Binding-site contacts:
Ligand atom C4 contacts residue SER267 of chain 1.A at 3.6 Å.
Ligand atom CG2 contacts residue TRP311 of chain 1.A at 3.1 Å (hydrophobic).
Ligand atom CB contacts residue GLY356 of chain 1.A at 3.4 Å.
Ligand atom C6 contacts residue VAL163 of chain 1.A at 3.6 Å (hydrophobic).
Ligand atom CE1 contacts residue ASN309 of chain 1.A at 3.2 Å.
Ligand atom O contacts residue ASP260 of chain 1.A at 2.9 Å (salt-bridge).
Ligand atom NH1 contacts residue ASP260 of chain 1.A at 2.9 Å (salt-bridge).
Ligand atom C7 contacts residue ASN309 of chain 1.A at 3.0 Å.
Ligand atom C7 contacts residue GLU262 of chain 1.A at 3.5 Å.
Ligand atom OG1 contacts residue MET310 of chain 1.A at 2.5 Å (h-bond).
Ligand atom OH contacts residue TRP311 of chain 1.A at 3.3 Å.
Ligand atom CB contacts residue ASP358 of chain 1.A at 3.7 Å.
Ligand atom CB contacts residue ASP260 of chain 1.A at 3.3 Å.
Ligand atom CE2 contacts residue GLY357 of chain 1.A at 3.5 Å.
Ligand atom CD2 contacts residue GLY357 of chain 1.A at 3.4 Å.
Ligand atom N contacts residue ASP260 of chain 1.A at 2.5 Å (salt-bridge).
Ligand atom CA contacts residue ASP260 of chain 1.A at 3.2 Å.
Ligand atom CA contacts residue ASP260 of chain 1.A at 3.5 Å.
Ligand atom CE1 contacts residue GLU262 of chain 1.A at 3.5 Å.
Ligand atom N contacts residue GLY258 of chain 1.A at 3.2 Å (h-bond).
Ligand atom O contacts residue SER257 of chain 1.A at 3.2 Å.
Ligand atom C5 contacts residue SER267 of chain 1.A at 3.1 Å.
Ligand atom NH2 contacts residue GLY259 of chain 1.A at 3.7 Å.
Ligand atom CB contacts residue MET310 of chain 1.A at 3.4 Å (hydrophobic).
Ligand atom C1 contacts residue PHE274 of chain 1.A at 3.3 Å (hydrophobic).
Ligand atom C6 contacts residue PHE268 of chain 1.A at 3.8 Å (hydrophobic).
Ligand atom O contacts residue GLY357 of chain 1.A at 3.5 Å.
Ligand atom CA contacts residue VAL314 of chain 1.A at 3.7 Å (hydrophobic).
Ligand atom NH2 contacts residue ASP260 of chain 1.A at 3.2 Å (salt-bridge).
Ligand atom NH1 contacts residue ALA189 of chain 1.A at 3.3 Å.
Ligand atom CD1 contacts residue SER257 of chain 1.A at 3.2 Å.
Ligand atom CB contacts residue ASP260 of chain 1.A at 3.6 Å.
Ligand atom C contacts residue ASP260 of chain 1.A at 3.2 Å.
Ligand atom O contacts residue GLY259 of chain 1.A at 3.3 Å.
Ligand atom OG1 contacts residue TRP311 of chain 1.A at 3.2 Å.
Ligand atom OH contacts residue ASN309 of chain 1.A at 3.7 Å.
Ligand atom CG2 contacts residue GLU313 of chain 1.A at 3.7 Å.
Ligand atom O contacts residue GLY258 of chain 1.A at 3.7 Å.
Ligand atom C4 contacts residue MET359 of chain 1.A at 3.7 Å (hydrophobic).
Ligand atom CZ contacts residue ASP260 of chain 1.A at 3.5 Å.

Sequence of chain 1.A:
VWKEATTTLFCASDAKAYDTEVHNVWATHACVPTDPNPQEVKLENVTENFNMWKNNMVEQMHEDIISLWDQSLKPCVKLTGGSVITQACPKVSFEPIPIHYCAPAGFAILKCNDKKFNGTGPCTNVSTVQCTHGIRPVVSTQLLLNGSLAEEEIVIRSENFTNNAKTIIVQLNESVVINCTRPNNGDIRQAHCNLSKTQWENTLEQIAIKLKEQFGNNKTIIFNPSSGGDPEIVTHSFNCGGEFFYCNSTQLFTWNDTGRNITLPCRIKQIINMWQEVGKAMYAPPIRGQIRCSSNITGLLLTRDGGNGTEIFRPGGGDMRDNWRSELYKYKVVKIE

The small molecule below binds the protein below.
Small molecule (SMILES): CC(C)C[C@@H]1NC(=O)CNC(=O)[C@H](CC(C)C)NC(=O)[C@H](CO)NC(=O)[C@H](CCCCN)NC(=O)[C@@H]2CSSC[C@@H](C(=O)N[C@H](C(N)=O)C(C)C)NC(=O)[C@H](C)NC(=O)[C@@H]3CSSC[C@H](NC(=O)[C@H](Cc4ccccc4)NC(=O)[C@H](Cc4cnc[nH]4)NC(=O)[C@H](CC(C)C)NC(=O)[C@H](CC(N)=O)NC(=O)CCSSC[C@H](NC(=O)[C@H](CCCN=C(N)N)NC(=O)CNC(=O)[C@H](CC(C)C)NC1=O)C(=O)N[C@@H](C)C(=O)N1CCC[C@@H]1C(=O)N[C@@H]([C@@H](C)O)C(=O)N[C@@H](Cc1ccc(OCC4CCCCC4)cc1)C(=O)N3)C(=O)N[C@@H](CCC(N)=O)C(=O)N[C@@H](CC(C)C)C(=O)N[C@@H](CCCN=C(N)N)C(=O)N2